The small molecule below binds the protein below.
Small molecule (SMILES): CCCCCCCCC(=O)O

Sequence of chain 1.A:
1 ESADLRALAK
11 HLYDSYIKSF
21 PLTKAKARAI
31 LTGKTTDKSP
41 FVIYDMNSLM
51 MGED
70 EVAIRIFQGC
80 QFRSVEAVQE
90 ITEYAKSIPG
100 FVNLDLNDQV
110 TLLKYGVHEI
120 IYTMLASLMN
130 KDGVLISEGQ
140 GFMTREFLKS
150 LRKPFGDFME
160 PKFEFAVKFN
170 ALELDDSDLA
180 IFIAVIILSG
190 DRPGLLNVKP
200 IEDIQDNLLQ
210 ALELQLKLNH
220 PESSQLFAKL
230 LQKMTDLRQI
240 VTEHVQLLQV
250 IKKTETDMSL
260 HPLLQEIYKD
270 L

Binding-site contacts:
Ligand atom O1 contacts residue ARG82 of chain 1.A at 3.5 Å.
Ligand atom O2 contacts residue ILE135 of chain 1.A at 3.7 Å.
Ligand atom C7 contacts residue MET123 of chain 1.A at 4.0 Å (hydrophobic).
Ligand atom C8 contacts residue LEU124 of chain 1.A at 4.3 Å (hydrophobic).
Ligand atom O2 contacts residue ARG82 of chain 1.A at 3.4 Å.
Ligand atom C9 contacts residue LEU127 of chain 1.A at 3.4 Å (hydrophobic).
Ligand atom C9 contacts residue MET123 of chain 1.A at 3.6 Å (hydrophobic).
Ligand atom O1 contacts residue SER136 of chain 1.A at 4.0 Å.
Ligand atom C2 contacts residue LEU127 of chain 1.A at 3.7 Å (hydrophobic).
Ligand atom C2 contacts residue GLU137 of chain 1.A at 4.0 Å.
Ligand atom C3 contacts residue GLU137 of chain 1.A at 4.1 Å.
Ligand atom C7 contacts residue ARG82 of chain 1.A at 3.5 Å.
Ligand atom C1 contacts residue ARG82 of chain 1.A at 3.4 Å.
Ligand atom C5 contacts residue LEU22 of chain 1.A at 3.7 Å (hydrophobic).
Ligand atom C6 contacts residue LEU22 of chain 1.A at 3.4 Å (hydrophobic).
Ligand atom C1 contacts residue SER136 of chain 1.A at 4.1 Å.
Ligand atom O2 contacts residue LEU127 of chain 1.A at 4.4 Å.
Ligand atom C7 contacts residue LEU22 of chain 1.A at 4.3 Å (hydrophobic).
Ligand atom O2 contacts residue LEU134 of chain 1.A at 4.1 Å.
Ligand atom C5 contacts residue ARG82 of chain 1.A at 3.3 Å.
Ligand atom O2 contacts residue GLU137 of chain 1.A at 3.8 Å.
Ligand atom C9 contacts residue ARG82 of chain 1.A at 3.5 Å.
Ligand atom C3 contacts residue ARG82 of chain 1.A at 4.0 Å.
Ligand atom C4 contacts residue ARG82 of chain 1.A at 2.9 Å.
Ligand atom C6 contacts residue ARG82 of chain 1.A at 3.7 Å.
Ligand atom C2 contacts residue ARG82 of chain 1.A at 4.1 Å.
Ligand atom O1 contacts residue GLU137 of chain 1.A at 3.0 Å (salt-bridge).
Ligand atom C5 contacts residue LEU127 of chain 1.A at 3.8 Å (hydrophobic).
Ligand atom O2 contacts residue SER136 of chain 1.A at 3.6 Å (h-bond).
Ligand atom C3 contacts residue LEU22 of chain 1.A at 3.5 Å (hydrophobic).
Ligand atom C8 contacts residue LEU127 of chain 1.A at 3.5 Å (hydrophobic).
Ligand atom C9 contacts residue LEU124 of chain 1.A at 3.5 Å (hydrophobic).
Ligand atom C1 contacts residue GLU137 of chain 1.A at 3.4 Å.
Ligand atom C4 contacts residue LEU22 of chain 1.A at 4.0 Å (hydrophobic).
Ligand atom C8 contacts residue ARG82 of chain 1.A at 3.9 Å.
Ligand atom C6 contacts residue GLU89 of chain 1.A at 4.3 Å.
Ligand atom C1 contacts residue ILE135 of chain 1.A at 4.4 Å (hydrophobic).
Ligand atom C8 contacts residue MET123 of chain 1.A at 3.6 Å (hydrophobic).
Ligand atom C2 contacts residue LEU22 of chain 1.A at 3.3 Å (hydrophobic).